Sequence of chain 1.B:
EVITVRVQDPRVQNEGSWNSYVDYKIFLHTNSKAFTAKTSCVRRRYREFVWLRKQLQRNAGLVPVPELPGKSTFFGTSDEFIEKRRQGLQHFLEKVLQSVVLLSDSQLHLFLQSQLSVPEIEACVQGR

A small-molecule ligand and the protein it binds are described below.
Small molecule (SMILES): CCCC(=O)OC[C@H](COP(=O)(O)OC1[C@H](O)[C@H](OP(=O)(O)O)C(O)[C@H](OP(=O)(O)O)[C@H]1O)OC(=O)CCC

Binding-site contacts:
Ligand atom P3 contacts residue ARG55 of chain 1.B at 3.9 Å.
Ligand atom O31 contacts residue TYR54 of chain 1.B at 3.4 Å (h-bond).
Ligand atom O4 contacts residue ARG93 of chain 1.B at 2.8 Å (salt-bridge).
Ligand atom O33 contacts residue ARG55 of chain 1.B at 4.1 Å.
Ligand atom C5 contacts residue ARG93 of chain 1.B at 4.0 Å.
Ligand atom O16 contacts residue VAL58 of chain 1.B at 3.9 Å.
Ligand atom O3 contacts residue TYR54 of chain 1.B at 4.0 Å.
Ligand atom C13 contacts residue LYS62 of chain 1.B at 3.8 Å.
Ligand atom C12 contacts residue VAL58 of chain 1.B at 4.1 Å (hydrophobic).
Ligand atom P5 contacts residue LYS79 of chain 1.B at 3.9 Å.
Ligand atom O16 contacts residue ARG55 of chain 1.B at 3.9 Å.
Ligand atom O51 contacts residue PHE89 of chain 1.B at 3.7 Å.
Ligand atom O11 contacts residue LYS79 of chain 1.B at 4.2 Å.
Ligand atom O5 contacts residue LYS79 of chain 1.B at 4.2 Å.
Ligand atom O32 contacts residue ARG93 of chain 1.B at 4.3 Å.
Ligand atom P5 contacts residue ARG93 of chain 1.B at 3.7 Å.
Ligand atom C4 contacts residue TYR54 of chain 1.B at 3.8 Å (hydrophobic).
Ligand atom O33 contacts residue ARG53 of chain 1.B at 2.8 Å (salt-bridge).
Ligand atom O51 contacts residue LYS79 of chain 1.B at 3.6 Å.
Ligand atom O5 contacts residue ARG93 of chain 1.B at 2.9 Å (salt-bridge).
Ligand atom C14 contacts residue ARG55 of chain 1.B at 4.1 Å.
Ligand atom O51 contacts residue ARG93 of chain 1.B at 3.2 Å (salt-bridge).
Ligand atom O52 contacts residue LYS79 of chain 1.B at 2.6 Å (salt-bridge).
Ligand atom C6 contacts residue LYS79 of chain 1.B at 3.8 Å.
Ligand atom O14 contacts residue ARG55 of chain 1.B at 4.1 Å.
Ligand atom P3 contacts residue ARG53 of chain 1.B at 3.8 Å.
Ligand atom C11 contacts residue VAL58 of chain 1.B at 4.0 Å (hydrophobic).
Ligand atom O31 contacts residue ARG53 of chain 1.B at 2.9 Å (salt-bridge).
Ligand atom O4 contacts residue TYR54 of chain 1.B at 4.3 Å.
Ligand atom O6 contacts residue LYS79 of chain 1.B at 2.4 Å (salt-bridge).
Ligand atom O31 contacts residue ARG55 of chain 1.B at 2.9 Å (salt-bridge).
Ligand atom C10 contacts residue VAL58 of chain 1.B at 4.2 Å (hydrophobic).
Ligand atom O32 contacts residue TYR54 of chain 1.B at 3.9 Å.
Ligand atom P3 contacts residue TYR54 of chain 1.B at 4.2 Å.
Ligand atom C15 contacts residue ARG55 of chain 1.B at 4.0 Å.
Ligand atom O3 contacts residue ARG55 of chain 1.B at 3.6 Å.
Ligand atom C13 contacts residue VAL58 of chain 1.B at 3.9 Å (hydrophobic).
Ligand atom C4 contacts residue ARG93 of chain 1.B at 3.5 Å.
Ligand atom O17 contacts residue ARG55 of chain 1.B at 4.2 Å.
Ligand atom O2 contacts residue ARG55 of chain 1.B at 3.6 Å.